The small molecule below binds the protein below.
Small molecule (SMILES): CCO/N=C/c1ccc(OCCCCCN2CCN(c3ccncc3)C2=O)cc1

Binding-site contacts:
Ligand atom NBB contacts residue TRP203 of chain 57.A at 3.9 Å.
Ligand atom CAE contacts residue ASN228 of chain 57.A at 3.4 Å.
Ligand atom CAN contacts residue ILE111 of chain 57.A at 3.8 Å (hydrophobic).
Ligand atom CAI contacts residue PHE135 of chain 57.A at 3.7 Å (hydrophobic).
Ligand atom NBC contacts residue TRP203 of chain 57.A at 3.2 Å.
Ligand atom CAK contacts residue PHE135 of chain 57.A at 3.6 Å (hydrophobic).
Ligand atom OAW contacts residue ILE111 of chain 57.A at 3.9 Å.
Ligand atom CAX contacts residue TRP203 of chain 57.A at 3.5 Å (hydrophobic).
Ligand atom CAS contacts residue TRP203 of chain 57.A at 3.5 Å (hydrophobic).
Ligand atom CAF contacts residue ASP112 of chain 57.A at 3.6 Å.
Ligand atom OAW contacts residue MET195 of chain 57.A at 3.3 Å.
Ligand atom CBA contacts residue TRP203 of chain 57.A at 3.3 Å (hydrophobic).
Ligand atom CAD contacts residue THR114 of chain 57.A at 3.6 Å.
Ligand atom NAT contacts residue PHE155 of chain 57.A at 3.9 Å.
Ligand atom CAJ contacts residue PHE155 of chain 57.A at 3.8 Å (hydrophobic).
Ligand atom CAL contacts residue PHE155 of chain 57.A at 3.7 Å (hydrophobic).
Ligand atom CAS contacts residue ASN228 of chain 57.A at 3.7 Å.
Ligand atom CAD contacts residue ASP112 of chain 57.A at 3.7 Å.
Ligand atom CAG contacts residue TRP203 of chain 57.A at 3.6 Å (hydrophobic).
Ligand atom CAF contacts residue TRP203 of chain 57.A at 3.8 Å (hydrophobic).
Ligand atom CAH contacts residue PHE155 of chain 57.A at 3.7 Å (hydrophobic).
Ligand atom CBA contacts residue ASN228 of chain 57.A at 3.8 Å.
Ligand atom OAB contacts residue ASP112 of chain 57.A at 3.6 Å.
Ligand atom CAG contacts residue GLN202 of chain 57.A at 3.5 Å.
Ligand atom CAE contacts residue GLN202 of chain 57.A at 3.4 Å.
Ligand atom CAP contacts residue PHE135 of chain 57.A at 3.6 Å (hydrophobic).
Ligand atom CAI contacts residue VAL192 of chain 57.A at 3.9 Å (hydrophobic).
Ligand atom OAB contacts residue ILE113 of chain 57.A at 3.2 Å (h-bond).
Ligand atom CAA contacts residue TYR153 of chain 57.A at 3.7 Å (hydrophobic).
Ligand atom CAC contacts residue PHE137 of chain 57.A at 3.8 Å (hydrophobic).
Ligand atom CAS contacts residue TYR201 of chain 57.A at 3.7 Å (hydrophobic).
Ligand atom CAC contacts residue PHE233 of chain 57.A at 3.9 Å (hydrophobic).
Ligand atom OAB contacts residue TRP203 of chain 57.A at 3.8 Å.
Ligand atom CAP contacts residue ILE111 of chain 57.A at 3.6 Å (hydrophobic).
Ligand atom CAA contacts residue VAL179 of chain 57.A at 3.3 Å (hydrophobic).
Ligand atom CAR contacts residue TYR201 of chain 57.A at 3.5 Å (hydrophobic).
Ligand atom CAG contacts residue ASN228 of chain 57.A at 3.2 Å.
Ligand atom CAA contacts residue SER178 of chain 57.A at 3.5 Å.
Ligand atom CAA contacts residue PRO177 of chain 57.A at 3.3 Å (hydrophobic).
Ligand atom CAL contacts residue PRO177 of chain 57.A at 3.7 Å (hydrophobic).

Sequence of chain 57.C:
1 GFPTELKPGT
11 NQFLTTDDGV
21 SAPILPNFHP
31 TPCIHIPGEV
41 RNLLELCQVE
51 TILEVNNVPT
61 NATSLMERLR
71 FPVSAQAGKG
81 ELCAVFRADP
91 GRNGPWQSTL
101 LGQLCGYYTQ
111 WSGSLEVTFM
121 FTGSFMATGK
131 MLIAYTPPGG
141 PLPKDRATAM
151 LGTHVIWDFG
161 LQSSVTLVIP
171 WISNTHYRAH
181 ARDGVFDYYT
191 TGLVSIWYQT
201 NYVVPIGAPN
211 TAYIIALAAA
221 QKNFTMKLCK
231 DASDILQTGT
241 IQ

Sequence of chain 57.A:
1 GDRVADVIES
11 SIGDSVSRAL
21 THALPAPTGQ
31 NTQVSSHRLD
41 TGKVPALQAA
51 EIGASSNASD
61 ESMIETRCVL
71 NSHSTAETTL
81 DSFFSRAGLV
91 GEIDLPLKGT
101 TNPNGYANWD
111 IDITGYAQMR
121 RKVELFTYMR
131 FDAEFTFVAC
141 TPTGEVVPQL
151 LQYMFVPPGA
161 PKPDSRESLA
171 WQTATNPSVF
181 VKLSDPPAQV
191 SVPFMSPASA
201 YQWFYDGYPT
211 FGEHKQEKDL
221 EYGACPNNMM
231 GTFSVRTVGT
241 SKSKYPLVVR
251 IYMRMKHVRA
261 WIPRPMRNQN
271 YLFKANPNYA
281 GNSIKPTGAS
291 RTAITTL

Sequence of chain 58.C:
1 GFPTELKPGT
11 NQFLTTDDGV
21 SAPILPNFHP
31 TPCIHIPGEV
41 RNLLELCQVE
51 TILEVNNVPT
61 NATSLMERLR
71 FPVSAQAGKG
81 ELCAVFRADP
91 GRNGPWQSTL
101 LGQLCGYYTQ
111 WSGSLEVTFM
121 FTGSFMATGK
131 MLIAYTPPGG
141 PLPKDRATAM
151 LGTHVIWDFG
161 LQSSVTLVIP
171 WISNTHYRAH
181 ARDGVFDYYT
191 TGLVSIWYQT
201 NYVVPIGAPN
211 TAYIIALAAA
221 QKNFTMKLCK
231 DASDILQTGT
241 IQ